Binding-site contacts:
Ligand atom O2' contacts residue THR13 of chain 10.D at 3.7 Å.
Ligand atom C5' contacts residue LYS131 of chain 9.C at 4.2 Å.
Ligand atom C4' contacts residue ARG12 of chain 10.D at 3.6 Å.
Ligand atom O2' contacts residue TYR111 of chain 10.D at 4.3 Å.
Ligand atom P contacts residue SER73 of chain 9.C at 4.1 Å.
Ligand atom OP1 contacts residue TRP75 of chain 9.C at 3.9 Å.
Ligand atom C4' contacts residue TRP75 of chain 9.C at 4.5 Å (hydrophobic).
Ligand atom OP2 contacts residue SER73 of chain 9.C at 4.0 Å.
Ligand atom OP1 contacts residue THR176 of chain 9.C at 3.4 Å (h-bond).
Ligand atom C2 contacts residue ARG12 of chain 10.D at 4.5 Å.
Ligand atom O5' contacts residue ARG12 of chain 10.D at 4.1 Å.
Ligand atom OP1 contacts residue SER73 of chain 9.C at 3.2 Å (h-bond).
Ligand atom C1' contacts residue ARG12 of chain 10.D at 3.9 Å.
Ligand atom O4' contacts residue ARG12 of chain 10.D at 4.0 Å.
Ligand atom C5' contacts residue ARG12 of chain 10.D at 4.3 Å.
Ligand atom O5' contacts residue LYS131 of chain 9.C at 3.3 Å.
Ligand atom P contacts residue TYR111 of chain 10.D at 4.5 Å.
Ligand atom OP1 contacts residue TYR111 of chain 10.D at 3.6 Å (h-bond).
Ligand atom OP1 contacts residue VAL14 of chain 10.D at 3.4 Å.
Ligand atom P contacts residue TRP75 of chain 9.C at 4.3 Å.
Ligand atom O3' contacts residue TRP75 of chain 9.C at 3.6 Å.
Ligand atom O2' contacts residue VAL14 of chain 10.D at 4.3 Å.
Ligand atom O2' contacts residue ASP11 of chain 10.D at 3.5 Å.
Ligand atom O3' contacts residue THR13 of chain 10.D at 4.4 Å.
Ligand atom O2' contacts residue ARG12 of chain 10.D at 3.6 Å.
Ligand atom O5' contacts residue TYR111 of chain 10.D at 4.4 Å.
Ligand atom O2 contacts residue ARG12 of chain 10.D at 3.6 Å.

Sequence of chain 9.C:
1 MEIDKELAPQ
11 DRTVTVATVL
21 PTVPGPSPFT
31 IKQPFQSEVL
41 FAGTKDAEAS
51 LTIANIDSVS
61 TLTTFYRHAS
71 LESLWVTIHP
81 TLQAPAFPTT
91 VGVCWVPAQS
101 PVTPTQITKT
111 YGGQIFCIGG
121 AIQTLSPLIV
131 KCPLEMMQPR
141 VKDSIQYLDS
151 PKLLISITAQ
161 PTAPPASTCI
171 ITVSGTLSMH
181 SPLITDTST

Sequence of chain 10.D:
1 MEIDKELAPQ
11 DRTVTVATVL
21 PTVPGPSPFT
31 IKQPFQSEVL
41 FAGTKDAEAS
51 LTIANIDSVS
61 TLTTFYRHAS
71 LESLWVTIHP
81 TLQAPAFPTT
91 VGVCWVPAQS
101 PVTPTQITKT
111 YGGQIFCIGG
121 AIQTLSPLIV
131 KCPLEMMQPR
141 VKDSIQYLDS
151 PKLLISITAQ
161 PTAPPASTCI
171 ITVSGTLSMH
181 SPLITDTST

This protein binds this small molecule.
Small molecule (SMILES): Nc1ccn([C@@H]2O[C@H](CO[P](=O)(O)O[C@H]3[C@@H](O)[C@H](n4ccc(N)nc4=O)O[C@@H]3CO[P](=O)(O)O[C@H]3[C@@H](O)[C@H](n4ccc(N)nc4=O)O[C@@H]3CO)[C@@H](O)[C@H]2O)c(=O)n1